A protein and the small-molecule ligand that binds it are described below.
Small molecule (SMILES): COc1cc(-c2cncc(-c3ccc(C4CCN(C)CC4)cc3)c2C)cc(OC)c1OC

Sequence of chain 1.A:
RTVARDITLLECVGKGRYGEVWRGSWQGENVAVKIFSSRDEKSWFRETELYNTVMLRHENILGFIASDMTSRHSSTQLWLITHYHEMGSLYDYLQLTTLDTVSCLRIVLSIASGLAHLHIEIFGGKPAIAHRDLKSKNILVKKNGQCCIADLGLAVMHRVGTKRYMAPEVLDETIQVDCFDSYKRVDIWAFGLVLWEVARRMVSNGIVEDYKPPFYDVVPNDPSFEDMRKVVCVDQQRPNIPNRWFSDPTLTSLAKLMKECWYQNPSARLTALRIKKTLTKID

Binding-site contacts:
Ligand atom N18 contacts residue LU81 of chain 1.I at 4.0 Å.
Ligand atom C04 contacts residue ALA7 of chain 1.A at 3.7 Å (hydrophobic).
Ligand atom O28 contacts residue ARG8 of chain 1.A at 3.1 Å (salt-bridge).
Ligand atom C29 contacts residue ARG8 of chain 1.A at 3.5 Å.
Ligand atom C16 contacts residue ARG4 of chain 1.A at 3.6 Å.
Ligand atom C17 contacts residue LU81 of chain 1.I at 3.5 Å.
Ligand atom C11 contacts residue LU81 of chain 1.I at 3.6 Å.
Ligand atom C07 contacts residue TRP29 of chain 1.A at 3.8 Å (hydrophobic).
Ligand atom C07 contacts residue ALA7 of chain 1.A at 3.3 Å (hydrophobic).
Ligand atom O02 contacts residue TRP29 of chain 1.A at 4.1 Å.
Ligand atom N08 contacts residue ALA7 of chain 1.A at 4.0 Å.
Ligand atom C22 contacts residue ARG4 of chain 1.A at 3.6 Å.
Ligand atom C27 contacts residue ARG8 of chain 1.A at 3.6 Å.
Ligand atom C21 contacts residue EDO1 of chain 1.N at 3.6 Å.
Ligand atom C09 contacts residue LU81 of chain 1.I at 3.5 Å.
Ligand atom C32 contacts residue ALA69 of chain 1.A at 3.6 Å (hydrophobic).
Ligand atom N08 contacts residue LU81 of chain 1.I at 4.2 Å.
Ligand atom C16 contacts residue EDO1 of chain 1.N at 3.8 Å.
Ligand atom C04 contacts residue TRP29 of chain 1.A at 4.1 Å (hydrophobic).
Ligand atom C24 contacts residue VAL6 of chain 1.A at 4.0 Å (hydrophobic).
Ligand atom C22 contacts residue EDO1 of chain 1.N at 3.9 Å.
Ligand atom O31 contacts residue ARG8 of chain 1.A at 4.0 Å.
Ligand atom C09 contacts residue VAL6 of chain 1.A at 4.1 Å (hydrophobic).
Ligand atom C19 contacts residue LU81 of chain 1.I at 3.4 Å.
Ligand atom C10 contacts residue LU81 of chain 1.I at 3.8 Å.
Ligand atom C32 contacts residue ASP71 of chain 1.A at 4.1 Å.
Ligand atom C23 contacts residue ARG4 of chain 1.A at 4.0 Å.
Ligand atom C30 contacts residue ARG8 of chain 1.A at 3.9 Å.
Ligand atom C15 contacts residue EDO1 of chain 1.N at 4.2 Å.
Ligand atom C13 contacts residue LU81 of chain 1.I at 3.5 Å.
Ligand atom C01 contacts residue TRP29 of chain 1.A at 3.6 Å (hydrophobic).
Ligand atom C05 contacts residue ALA7 of chain 1.A at 4.0 Å (hydrophobic).
Ligand atom C07 contacts residue VAL6 of chain 1.A at 3.5 Å (hydrophobic).
Ligand atom C05 contacts residue VAL6 of chain 1.A at 4.1 Å (hydrophobic).
Ligand atom N08 contacts residue VAL6 of chain 1.A at 3.8 Å.
Ligand atom C06 contacts residue VAL6 of chain 1.A at 3.7 Å (hydrophobic).
Ligand atom C26 contacts residue ARG8 of chain 1.A at 4.0 Å.
Ligand atom C26 contacts residue VAL6 of chain 1.A at 3.6 Å (hydrophobic).
Ligand atom C12 contacts residue LU81 of chain 1.I at 3.5 Å.
Ligand atom C32 contacts residue ILE84 of chain 1.A at 4.1 Å (hydrophobic).